Binding-site contacts:
Ligand atom C8 contacts residue ASN246 of chain 1.C at 4.4 Å.
Ligand atom O7 contacts residue ASN249 of chain 1.C at 4.1 Å.
Ligand atom C4 contacts residue ASN246 of chain 1.C at 4.2 Å.
Ligand atom C1 contacts residue ASN249 of chain 1.C at 4.2 Å.
Ligand atom O6 contacts residue THR248 of chain 1.C at 2.5 Å (h-bond).
Ligand atom C6 contacts residue THR248 of chain 1.C at 3.7 Å.
Ligand atom C7 contacts residue ASN246 of chain 1.C at 3.2 Å.
Ligand atom O5 contacts residue ASN249 of chain 1.C at 3.8 Å.
Ligand atom O6 contacts residue ILE247 of chain 1.C at 3.6 Å.
Ligand atom C1 contacts residue ASN246 of chain 1.C at 1.4 Å.
Ligand atom C5 contacts residue ASN246 of chain 1.C at 3.6 Å.
Ligand atom O7 contacts residue ASN246 of chain 1.C at 3.0 Å (h-bond).
Ligand atom N2 contacts residue ASN246 of chain 1.C at 3.0 Å (h-bond).
Ligand atom C1 contacts residue ILE247 of chain 1.C at 4.4 Å (hydrophobic).
Ligand atom C3 contacts residue ASN246 of chain 1.C at 3.8 Å.
Ligand atom C6 contacts residue LYS90 of chain 1.H at 4.1 Å.
Ligand atom O5 contacts residue THR248 of chain 1.C at 4.5 Å.
Ligand atom O6 contacts residue ASN249 of chain 1.C at 3.8 Å.
Ligand atom O5 contacts residue ILE247 of chain 1.C at 4.0 Å.
Ligand atom O5 contacts residue ASN246 of chain 1.C at 2.3 Å (h-bond).
Ligand atom C2 contacts residue ASN246 of chain 1.C at 2.5 Å.

Sequence of chain 1.C:
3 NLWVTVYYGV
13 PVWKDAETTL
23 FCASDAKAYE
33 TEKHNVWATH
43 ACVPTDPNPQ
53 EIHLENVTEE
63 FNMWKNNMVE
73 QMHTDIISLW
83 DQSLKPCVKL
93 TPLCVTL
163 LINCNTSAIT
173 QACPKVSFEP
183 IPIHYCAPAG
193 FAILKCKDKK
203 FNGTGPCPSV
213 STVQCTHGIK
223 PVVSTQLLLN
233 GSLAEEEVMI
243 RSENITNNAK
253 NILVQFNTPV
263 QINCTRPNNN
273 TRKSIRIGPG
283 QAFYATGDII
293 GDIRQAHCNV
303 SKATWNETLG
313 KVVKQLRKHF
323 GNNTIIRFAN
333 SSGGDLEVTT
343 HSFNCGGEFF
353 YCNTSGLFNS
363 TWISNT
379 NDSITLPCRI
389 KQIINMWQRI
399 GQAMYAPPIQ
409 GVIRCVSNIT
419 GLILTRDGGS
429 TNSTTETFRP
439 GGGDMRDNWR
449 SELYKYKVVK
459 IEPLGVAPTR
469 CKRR

A small-molecule ligand and the protein it binds are described below.
Small molecule (SMILES): CC(=O)N[C@H]1[C@H](O[C@H]2[C@H](O)[C@@H](NC(C)=O)CO[C@@H]2CO)O[C@H](CO)[C@@H](O[C@@H]2O[C@H](CO)[C@@H](O)[C@H](O)[C@@H]2O)[C@@H]1O

Sequence of chain 1.H:
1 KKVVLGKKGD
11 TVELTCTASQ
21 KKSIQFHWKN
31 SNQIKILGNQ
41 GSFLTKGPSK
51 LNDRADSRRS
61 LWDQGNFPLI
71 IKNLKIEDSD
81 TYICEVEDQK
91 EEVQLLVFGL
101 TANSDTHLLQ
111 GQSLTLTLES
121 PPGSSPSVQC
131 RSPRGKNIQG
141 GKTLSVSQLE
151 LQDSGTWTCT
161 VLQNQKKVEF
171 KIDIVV